Binding-site contacts:
Ligand atom C5 contacts residue ASN25 of chain 2.A at 3.7 Å.
Ligand atom O5 contacts residue ASN25 of chain 2.A at 2.4 Å (h-bond).
Ligand atom C4 contacts residue ASN25 of chain 2.A at 4.3 Å.
Ligand atom C8 contacts residue ASN25 of chain 2.A at 4.5 Å.
Ligand atom O7 contacts residue ASN25 of chain 2.A at 3.3 Å (h-bond).
Ligand atom C7 contacts residue ASN25 of chain 2.A at 3.3 Å.
Ligand atom C8 contacts residue LYS24 of chain 2.A at 4.4 Å.
Ligand atom C2 contacts residue ASN25 of chain 2.A at 2.5 Å.
Ligand atom N2 contacts residue ASN25 of chain 2.A at 3.0 Å (h-bond).
Ligand atom C3 contacts residue ASN25 of chain 2.A at 3.8 Å.
Ligand atom C1 contacts residue ASN25 of chain 2.A at 1.5 Å.

Sequence of chain 2.A:
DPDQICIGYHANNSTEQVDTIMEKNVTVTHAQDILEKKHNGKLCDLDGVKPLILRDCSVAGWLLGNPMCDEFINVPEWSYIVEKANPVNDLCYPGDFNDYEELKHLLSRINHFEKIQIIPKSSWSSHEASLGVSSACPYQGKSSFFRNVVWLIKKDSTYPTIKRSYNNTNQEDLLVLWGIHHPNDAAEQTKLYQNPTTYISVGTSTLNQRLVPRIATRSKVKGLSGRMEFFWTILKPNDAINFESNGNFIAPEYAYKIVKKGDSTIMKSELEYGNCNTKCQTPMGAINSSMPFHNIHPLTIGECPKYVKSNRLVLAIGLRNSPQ

This protein binds this small molecule.
Small molecule (SMILES): CC(=O)N[C@@H]1[C@@H](O)[C@H](O)[C@@H](CO)O[C@H]1O